Binding-site contacts:
Ligand atom O6 contacts residue THR89 of chain 1.A at 3.9 Å.
Ligand atom C1 contacts residue ASN118 of chain 1.A at 1.4 Å.
Ligand atom N2 contacts residue ASN118 of chain 1.A at 2.9 Å (h-bond).
Ligand atom C6 contacts residue PHE119 of chain 1.A at 4.0 Å (hydrophobic).
Ligand atom C1 contacts residue SER66 of chain 1.A at 4.5 Å.
Ligand atom O5 contacts residue ASN118 of chain 1.A at 2.4 Å (h-bond).
Ligand atom O6 contacts residue ASN118 of chain 1.A at 4.2 Å.
Ligand atom C5 contacts residue THR120 of chain 1.A at 4.2 Å.
Ligand atom N2 contacts residue TYR90 of chain 1.A at 4.4 Å.
Ligand atom C5 contacts residue ASN118 of chain 1.A at 3.6 Å.
Ligand atom C8 contacts residue ASP67 of chain 1.A at 3.7 Å.
Ligand atom C6 contacts residue THR120 of chain 1.A at 3.8 Å.
Ligand atom C7 contacts residue ASN118 of chain 1.A at 3.8 Å.
Ligand atom O6 contacts residue PHE119 of chain 1.A at 2.8 Å (h-bond).
Ligand atom C2 contacts residue ASN118 of chain 1.A at 2.5 Å.
Ligand atom C1 contacts residue THR89 of chain 1.A at 4.2 Å.
Ligand atom C8 contacts residue SER66 of chain 1.A at 3.6 Å.
Ligand atom O5 contacts residue THR120 of chain 1.A at 3.4 Å (h-bond).
Ligand atom C8 contacts residue ASN118 of chain 1.A at 3.7 Å.
Ligand atom O6 contacts residue THR120 of chain 1.A at 3.6 Å (h-bond).
Ligand atom C4 contacts residue ASN118 of chain 1.A at 4.2 Å.
Ligand atom O5 contacts residue THR89 of chain 1.A at 4.5 Å.
Ligand atom C3 contacts residue ASN118 of chain 1.A at 3.8 Å.
Ligand atom O5 contacts residue PHE119 of chain 1.A at 3.9 Å.

Sequence of chain 1.A:
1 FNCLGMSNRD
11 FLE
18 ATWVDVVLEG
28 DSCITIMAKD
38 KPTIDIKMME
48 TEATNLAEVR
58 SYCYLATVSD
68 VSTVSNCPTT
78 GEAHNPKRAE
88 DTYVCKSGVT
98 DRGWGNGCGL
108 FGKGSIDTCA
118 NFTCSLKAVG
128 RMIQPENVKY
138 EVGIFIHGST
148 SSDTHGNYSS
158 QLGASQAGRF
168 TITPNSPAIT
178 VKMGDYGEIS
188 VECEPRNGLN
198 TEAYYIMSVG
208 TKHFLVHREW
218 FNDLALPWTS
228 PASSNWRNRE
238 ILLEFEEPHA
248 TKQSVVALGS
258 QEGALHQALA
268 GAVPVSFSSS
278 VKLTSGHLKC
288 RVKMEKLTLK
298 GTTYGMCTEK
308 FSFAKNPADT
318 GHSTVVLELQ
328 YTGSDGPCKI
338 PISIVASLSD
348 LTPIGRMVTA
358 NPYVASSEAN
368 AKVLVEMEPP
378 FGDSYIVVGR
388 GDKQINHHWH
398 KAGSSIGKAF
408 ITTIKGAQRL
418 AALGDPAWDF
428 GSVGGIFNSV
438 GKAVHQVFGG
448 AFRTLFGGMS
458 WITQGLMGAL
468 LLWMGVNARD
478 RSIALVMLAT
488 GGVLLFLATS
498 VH

The small molecule below binds the protein below.
Small molecule (SMILES): CC(=O)N[C@@H]1[C@@H](O)[C@H](O)[C@@H](CO)O[C@H]1O